Sequence of chain 6.C:
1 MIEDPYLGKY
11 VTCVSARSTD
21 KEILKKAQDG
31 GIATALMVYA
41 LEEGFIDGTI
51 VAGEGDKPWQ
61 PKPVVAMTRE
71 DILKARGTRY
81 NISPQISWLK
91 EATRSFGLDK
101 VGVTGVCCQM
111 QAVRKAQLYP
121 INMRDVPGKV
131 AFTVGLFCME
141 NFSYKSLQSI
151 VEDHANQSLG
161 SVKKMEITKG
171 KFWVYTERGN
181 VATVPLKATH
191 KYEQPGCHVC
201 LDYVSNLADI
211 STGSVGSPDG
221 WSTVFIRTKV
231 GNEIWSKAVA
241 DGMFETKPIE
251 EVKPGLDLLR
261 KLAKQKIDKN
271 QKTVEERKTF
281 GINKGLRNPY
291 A

Sequence of chain 6.A:
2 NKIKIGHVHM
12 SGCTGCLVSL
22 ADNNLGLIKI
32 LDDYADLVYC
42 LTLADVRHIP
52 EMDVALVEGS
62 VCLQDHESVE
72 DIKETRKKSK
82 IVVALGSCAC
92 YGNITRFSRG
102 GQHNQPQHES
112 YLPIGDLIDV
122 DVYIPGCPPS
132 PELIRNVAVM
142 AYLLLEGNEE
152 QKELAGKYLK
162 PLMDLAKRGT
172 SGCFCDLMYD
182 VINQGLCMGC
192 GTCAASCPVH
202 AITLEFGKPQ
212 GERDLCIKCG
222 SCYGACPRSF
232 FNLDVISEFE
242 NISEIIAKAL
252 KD

Binding-site contacts:
Ligand atom O6 contacts residue HIS201 of chain 6.A at 3.3 Å (h-bond).
Ligand atom C1 contacts residue ALA195 of chain 6.A at 4.5 Å (hydrophobic).
Ligand atom O6 contacts residue SER87 of chain 6.C at 4.5 Å.
Ligand atom O5 contacts residue SER87 of chain 6.C at 4.1 Å.
Ligand atom C4 contacts residue GLU91 of chain 6.C at 3.3 Å.
Ligand atom C2 contacts residue SER87 of chain 6.C at 4.3 Å.
Ligand atom C1 contacts residue SER87 of chain 6.C at 3.3 Å.
Ligand atom C3 contacts residue HIS173 of chain 6.B at 4.3 Å.
Ligand atom C4 contacts residue HIS201 of chain 6.A at 3.5 Å.
Ligand atom O6 contacts residue ALA195 of chain 6.A at 3.6 Å.
Ligand atom O5 contacts residue TRP88 of chain 6.C at 3.7 Å.
Ligand atom C4 contacts residue HIS173 of chain 6.B at 3.2 Å.
Ligand atom O5 contacts residue GLU91 of chain 6.C at 4.4 Å.
Ligand atom C3 contacts residue HIS201 of chain 6.A at 3.7 Å.

The small molecule below binds the protein below.
Small molecule (SMILES): C[C@@H](O)[C@@H](C)O

Sequence of chain 6.B:
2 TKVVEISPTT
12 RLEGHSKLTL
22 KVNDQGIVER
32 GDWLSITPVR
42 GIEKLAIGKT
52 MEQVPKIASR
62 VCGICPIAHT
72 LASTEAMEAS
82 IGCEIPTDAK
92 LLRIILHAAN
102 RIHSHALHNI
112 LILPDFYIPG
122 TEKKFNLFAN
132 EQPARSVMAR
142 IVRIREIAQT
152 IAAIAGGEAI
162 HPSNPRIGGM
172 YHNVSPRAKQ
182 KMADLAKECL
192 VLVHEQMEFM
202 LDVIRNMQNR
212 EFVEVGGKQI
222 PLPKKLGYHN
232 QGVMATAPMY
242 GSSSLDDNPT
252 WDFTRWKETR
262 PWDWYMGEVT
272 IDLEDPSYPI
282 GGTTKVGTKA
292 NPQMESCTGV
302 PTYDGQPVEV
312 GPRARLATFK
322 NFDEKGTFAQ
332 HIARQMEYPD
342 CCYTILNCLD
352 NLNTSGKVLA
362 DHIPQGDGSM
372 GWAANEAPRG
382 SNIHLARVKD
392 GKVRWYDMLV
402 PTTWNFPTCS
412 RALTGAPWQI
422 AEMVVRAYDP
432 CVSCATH